A small-molecule ligand and the protein it binds are described below.
Small molecule (SMILES): CC(C)C[C@H](NC(=O)[C@@H](Cc1cccc2ccccc12)NC(=O)N1CCOCC1)B(O)O

Binding-site contacts:
Ligand atom C4 contacts residue THR21 of chain 1.D at 3.5 Å.
Ligand atom C15 contacts residue ARG19 of chain 1.D at 3.8 Å.
Ligand atom C34 contacts residue ALA49 of chain 1.D at 3.6 Å (hydrophobic).
Ligand atom C5 contacts residue THR21 of chain 1.D at 2.7 Å.
Ligand atom N6 contacts residue THR21 of chain 1.D at 3.5 Å (h-bond).
Ligand atom O3 contacts residue THR1 of chain 1.D at 3.7 Å.
Ligand atom N1 contacts residue THR1 of chain 1.D at 3.8 Å.
Ligand atom O3 contacts residue SER20 of chain 1.D at 3.7 Å.
Ligand atom C36 contacts residue THR48 of chain 1.D at 3.6 Å.
Ligand atom C4 contacts residue GLY47 of chain 1.D at 3.6 Å.
Ligand atom C40 contacts residue ASP124 of chain 1.B at 3.2 Å.
Ligand atom C22 contacts residue GLY47 of chain 1.D at 3.3 Å.
Ligand atom C37 contacts residue SER27 of chain 1.D at 3.5 Å.
Ligand atom C24 contacts residue ALA52 of chain 1.D at 3.4 Å (hydrophobic).
Ligand atom C37 contacts residue SER20 of chain 1.D at 3.7 Å.
Ligand atom C15 contacts residue THR1 of chain 1.D at 2.6 Å.
Ligand atom C36 contacts residue GLY47 of chain 1.D at 3.7 Å.
Ligand atom O3 contacts residue THR21 of chain 1.D at 3.1 Å (h-bond).
Ligand atom O16 contacts residue THR1 of chain 1.D at 2.4 Å (h-bond).
Ligand atom C34 contacts residue ASP124 of chain 1.B at 3.6 Å.
Ligand atom B contacts residue THR1 of chain 1.D at 1.6 Å.
Ligand atom C39 contacts residue GLN22 of chain 1.D at 3.4 Å.
Ligand atom C31 contacts residue THR21 of chain 1.D at 3.7 Å.
Ligand atom C37 contacts residue THR21 of chain 1.D at 3.0 Å.
Ligand atom O17 contacts residue GLY47 of chain 1.D at 3.3 Å (h-bond).
Ligand atom C35 contacts residue ALA49 of chain 1.D at 2.9 Å (hydrophobic).
Ligand atom O12 contacts residue GLY47 of chain 1.D at 3.1 Å.
Ligand atom C35 contacts residue THR48 of chain 1.D at 3.6 Å.
Ligand atom C38 contacts residue SER27 of chain 1.D at 3.2 Å.
Ligand atom O16 contacts residue ALA46 of chain 1.D at 3.4 Å.
Ligand atom C32 contacts residue THR21 of chain 1.D at 3.8 Å.
Ligand atom O17 contacts residue THR1 of chain 1.D at 2.4 Å (h-bond).
Ligand atom C36 contacts residue ALA49 of chain 1.D at 3.1 Å (hydrophobic).
Ligand atom C2 contacts residue THR21 of chain 1.D at 3.8 Å.
Ligand atom C13 contacts residue GLY47 of chain 1.D at 3.5 Å.
Ligand atom C38 contacts residue GLN22 of chain 1.D at 3.4 Å.
Ligand atom C24 contacts residue ALA49 of chain 1.D at 3.8 Å (hydrophobic).
Ligand atom C25 contacts residue ALA49 of chain 1.D at 3.3 Å (hydrophobic).
Ligand atom O16 contacts residue GLY47 of chain 1.D at 3.4 Å (h-bond).
Ligand atom C13 contacts residue THR48 of chain 1.D at 3.6 Å.

Sequence of chain 1.B:
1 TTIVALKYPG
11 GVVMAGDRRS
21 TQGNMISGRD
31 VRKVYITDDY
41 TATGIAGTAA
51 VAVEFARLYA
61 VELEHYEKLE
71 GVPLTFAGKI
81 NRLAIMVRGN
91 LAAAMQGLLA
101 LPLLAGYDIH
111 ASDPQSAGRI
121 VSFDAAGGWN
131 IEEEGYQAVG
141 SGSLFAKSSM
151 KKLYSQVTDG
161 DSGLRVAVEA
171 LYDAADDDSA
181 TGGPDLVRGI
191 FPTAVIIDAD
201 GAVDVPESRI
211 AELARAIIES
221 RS

Sequence of chain 1.D:
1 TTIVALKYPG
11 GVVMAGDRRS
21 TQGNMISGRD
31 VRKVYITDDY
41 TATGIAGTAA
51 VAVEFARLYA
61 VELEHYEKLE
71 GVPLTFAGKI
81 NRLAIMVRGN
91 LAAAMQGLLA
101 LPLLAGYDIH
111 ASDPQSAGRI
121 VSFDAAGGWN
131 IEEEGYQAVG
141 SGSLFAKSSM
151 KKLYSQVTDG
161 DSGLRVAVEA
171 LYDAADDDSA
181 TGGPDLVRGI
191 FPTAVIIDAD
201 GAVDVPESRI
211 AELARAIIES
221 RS